Sequence of chain 1.A:
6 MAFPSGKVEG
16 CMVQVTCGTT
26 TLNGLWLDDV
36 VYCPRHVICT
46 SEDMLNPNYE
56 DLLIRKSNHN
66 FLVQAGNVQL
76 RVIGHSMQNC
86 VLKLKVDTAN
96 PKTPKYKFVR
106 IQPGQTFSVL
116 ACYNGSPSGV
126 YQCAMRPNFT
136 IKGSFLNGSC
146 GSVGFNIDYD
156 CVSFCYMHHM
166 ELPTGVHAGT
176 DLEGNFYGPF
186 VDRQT

A protein and the small-molecule ligand that binds it are described below.
Small molecule (SMILES): CC(C)C[C@H](NC(=O)[C@@H](NC(=O)[C@@H](NC(=O)[C@H](CC(=O)O)NC(=O)[C@@H](NC(=O)CN)[C@@H](C)O)[C@@H](C)O)[C@@H](C)O)C(=O)N[C@@H](CCC(=O)O)C(=O)N[C@@H](CC1=NC=NC1)C(=O)N[C@H](C=O)Cc1cnc[nH]1

Binding-site contacts:
Ligand atom OD2 contacts residue ARG60 of chain 1.A at 4.2 Å.
Ligand atom C contacts residue GLY23 of chain 1.A at 3.8 Å.
Ligand atom O contacts residue GLY23 of chain 1.A at 3.6 Å (h-bond).
Ligand atom CB contacts residue THR24 of chain 1.A at 4.5 Å.
Ligand atom CB contacts residue ASN65 of chain 1.A at 4.4 Å.
Ligand atom CG2 contacts residue GLY23 of chain 1.A at 3.9 Å.
Ligand atom O contacts residue GLY23 of chain 1.A at 4.5 Å.
Ligand atom CG2 contacts residue THR45 of chain 1.A at 4.1 Å.
Ligand atom CA contacts residue GLY23 of chain 1.A at 4.0 Å.
Ligand atom O contacts residue GLY23 of chain 1.A at 3.4 Å.
Ligand atom ND1 contacts residue LEU67 of chain 1.A at 3.6 Å.
Ligand atom CD contacts residue LEU67 of chain 1.A at 4.1 Å (hydrophobic).
Ligand atom CA contacts residue GLY23 of chain 1.A at 3.5 Å.
Ligand atom CD2 contacts residue THR24 of chain 1.A at 3.8 Å.
Ligand atom C contacts residue GLY23 of chain 1.A at 4.2 Å.
Ligand atom O contacts residue ASN65 of chain 1.A at 4.5 Å.
Ligand atom OD2 contacts residue LYS61 of chain 1.A at 3.6 Å.
Ligand atom CG contacts residue LYS61 of chain 1.A at 3.7 Å.
Ligand atom CE1 contacts residue LEU67 of chain 1.A at 4.4 Å (hydrophobic).
Ligand atom O contacts residue THR24 of chain 1.A at 3.4 Å.
Ligand atom CG contacts residue ARG60 of chain 1.A at 4.4 Å.
Ligand atom OG1 contacts residue THR45 of chain 1.A at 4.1 Å.
Ligand atom CB contacts residue GLY23 of chain 1.A at 4.2 Å.
Ligand atom C contacts residue GLY23 of chain 1.A at 4.2 Å.
Ligand atom N contacts residue ARG60 of chain 1.A at 4.4 Å.
Ligand atom CG contacts residue GLY23 of chain 1.A at 4.0 Å.
Ligand atom N contacts residue GLY23 of chain 1.A at 4.4 Å.
Ligand atom OE2 contacts residue LEU67 of chain 1.A at 3.9 Å.
Ligand atom CB contacts residue GLY23 of chain 1.A at 4.3 Å.
Ligand atom O contacts residue THR21 of chain 1.A at 3.5 Å.
Ligand atom CG contacts residue THR24 of chain 1.A at 4.5 Å.
Ligand atom OD1 contacts residue ASN65 of chain 1.A at 4.5 Å.
Ligand atom N contacts residue GLY23 of chain 1.A at 3.1 Å (h-bond).
Ligand atom OE1 contacts residue LEU67 of chain 1.A at 3.9 Å.
Ligand atom CB contacts residue ARG60 of chain 1.A at 3.7 Å.
Ligand atom OD1 contacts residue LYS61 of chain 1.A at 3.6 Å.